Sequence of chain 1.A:
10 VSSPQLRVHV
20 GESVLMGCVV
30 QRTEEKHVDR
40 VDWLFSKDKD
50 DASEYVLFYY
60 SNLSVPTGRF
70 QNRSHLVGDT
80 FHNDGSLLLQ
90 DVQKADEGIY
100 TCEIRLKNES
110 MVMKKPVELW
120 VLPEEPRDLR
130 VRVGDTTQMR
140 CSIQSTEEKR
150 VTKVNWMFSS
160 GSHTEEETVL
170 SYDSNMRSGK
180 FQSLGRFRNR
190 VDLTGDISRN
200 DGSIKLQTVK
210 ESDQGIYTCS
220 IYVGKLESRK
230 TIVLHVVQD

This protein binds this small molecule.
Small molecule (SMILES): CC(=O)N[C@H]1[C@H](O[C@H]2[C@H](O)[C@@H](NC(C)=O)CO[C@@H]2CO[C@@H]2O[C@@H](C)[C@@H](O)[C@@H](O)[C@@H]2O)O[C@H](CO)[C@@H](O[C@@H]2O[C@H](CO[C@H]3O[C@H](CO)[C@@H](O)[C@H](O)[C@@H]3O)[C@@H](O)[C@H](O[C@H]3O[C@H](CO)[C@@H](O)[C@H](O)[C@@H]3O)[C@@H]2O)[C@@H]1O

Binding-site contacts:
Ligand atom C1 contacts residue LEU105 of chain 1.A at 3.6 Å (hydrophobic).
Ligand atom N2 contacts residue ASN107 of chain 1.A at 2.6 Å (h-bond).
Ligand atom O5 contacts residue LEU105 of chain 1.A at 3.2 Å.
Ligand atom C3 contacts residue ASN107 of chain 1.A at 3.6 Å.
Ligand atom C1 contacts residue SER109 of chain 1.A at 4.0 Å.
Ligand atom C1 contacts residue ASN107 of chain 1.A at 1.5 Å.
Ligand atom O4 contacts residue HIS36 of chain 1.A at 4.3 Å.
Ligand atom O3 contacts residue GLN30 of chain 1.A at 3.8 Å.
Ligand atom C5 contacts residue VAL29 of chain 1.A at 4.2 Å (hydrophobic).
Ligand atom O5 contacts residue ASN107 of chain 1.A at 2.4 Å (h-bond).
Ligand atom C5 contacts residue HIS36 of chain 1.A at 4.1 Å.
Ligand atom N2 contacts residue SER109 of chain 1.A at 4.0 Å.
Ligand atom C6 contacts residue LEU105 of chain 1.A at 3.6 Å (hydrophobic).
Ligand atom C4 contacts residue GLN30 of chain 1.A at 3.8 Å.
Ligand atom C3 contacts residue GLN30 of chain 1.A at 3.9 Å.
Ligand atom O7 contacts residue VAL29 of chain 1.A at 3.5 Å.
Ligand atom C1 contacts residue GLN30 of chain 1.A at 4.1 Å.
Ligand atom O5 contacts residue GLN30 of chain 1.A at 3.4 Å.
Ligand atom C5 contacts residue ASN107 of chain 1.A at 3.7 Å.
Ligand atom O4 contacts residue GLN30 of chain 1.A at 2.7 Å (h-bond).
Ligand atom C6 contacts residue GLN30 of chain 1.A at 3.9 Å.
Ligand atom C6 contacts residue HIS36 of chain 1.A at 3.9 Å.
Ligand atom C6 contacts residue VAL29 of chain 1.A at 4.3 Å (hydrophobic).
Ligand atom C4 contacts residue THR32 of chain 1.A at 4.3 Å.
Ligand atom C6 contacts residue ASN82 of chain 1.A at 3.7 Å.
Ligand atom C8 contacts residue ASN107 of chain 1.A at 4.2 Å.
Ligand atom C2 contacts residue SER109 of chain 1.A at 4.5 Å.
Ligand atom C4 contacts residue HIS36 of chain 1.A at 3.6 Å.
Ligand atom O7 contacts residue ASN107 of chain 1.A at 3.5 Å (h-bond).
Ligand atom C4 contacts residue ASN107 of chain 1.A at 4.2 Å.
Ligand atom C2 contacts residue GLN30 of chain 1.A at 3.5 Å.
Ligand atom O4 contacts residue THR32 of chain 1.A at 3.0 Å.
Ligand atom C5 contacts residue GLN30 of chain 1.A at 4.2 Å.
Ligand atom C2 contacts residue ASN107 of chain 1.A at 2.2 Å.
Ligand atom C7 contacts residue ASN107 of chain 1.A at 3.2 Å.
Ligand atom C6 contacts residue VAL29 of chain 1.A at 3.7 Å (hydrophobic).
Ligand atom O2 contacts residue GLN30 of chain 1.A at 4.5 Å.
Ligand atom O5 contacts residue VAL29 of chain 1.A at 3.6 Å.
Ligand atom C5 contacts residue LEU105 of chain 1.A at 3.3 Å (hydrophobic).